Sequence of chain 1.C:
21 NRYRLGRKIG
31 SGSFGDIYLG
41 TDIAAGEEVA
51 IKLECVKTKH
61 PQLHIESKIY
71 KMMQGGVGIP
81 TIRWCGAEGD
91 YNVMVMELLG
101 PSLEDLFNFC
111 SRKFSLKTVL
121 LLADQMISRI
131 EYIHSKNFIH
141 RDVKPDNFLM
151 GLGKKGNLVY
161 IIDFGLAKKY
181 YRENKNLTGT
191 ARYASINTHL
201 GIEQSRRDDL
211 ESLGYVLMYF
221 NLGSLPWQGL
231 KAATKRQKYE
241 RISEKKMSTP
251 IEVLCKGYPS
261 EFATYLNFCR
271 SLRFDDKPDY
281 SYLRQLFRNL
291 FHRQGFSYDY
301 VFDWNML

The protein below binds the small molecule below.
Small molecule (SMILES): CNCc1cc(-c2cn(C)nc2-c2ccc(F)cc2)ccn1

Binding-site contacts:
Ligand atom C6 contacts residue MET96 of chain 1.C at 3.9 Å (hydrophobic).
Ligand atom C17 contacts residue LEU149 of chain 1.C at 3.9 Å (hydrophobic).
Ligand atom N2 contacts residue ILE37 of chain 1.C at 3.5 Å.
Ligand atom C8 contacts residue ALA50 of chain 1.C at 3.8 Å (hydrophobic).
Ligand atom C10 contacts residue LEU99 of chain 1.C at 3.9 Å (hydrophobic).
Ligand atom C16 contacts residue SER31 of chain 1.C at 3.4 Å.
Ligand atom N1 contacts residue LEU98 of chain 1.C at 3.9 Å.
Ligand atom C9 contacts residue ALA50 of chain 1.C at 3.4 Å (hydrophobic).
Ligand atom F1 contacts residue LYS52 of chain 1.C at 3.6 Å.
Ligand atom N3 contacts residue ILE162 of chain 1.C at 3.7 Å.
Ligand atom C7 contacts residue LEU149 of chain 1.C at 3.8 Å (hydrophobic).
Ligand atom N1 contacts residue ALA50 of chain 1.C at 3.6 Å.
Ligand atom N3 contacts residue ILE37 of chain 1.C at 3.2 Å.
Ligand atom N4 contacts residue LEU99 of chain 1.C at 3.0 Å (h-bond).
Ligand atom F1 contacts residue MET96 of chain 1.C at 3.5 Å.
Ligand atom C9 contacts residue GLU97 of chain 1.C at 3.9 Å.
Ligand atom C4 contacts residue ALA50 of chain 1.C at 3.8 Å (hydrophobic).
Ligand atom C5 contacts residue ILE37 of chain 1.C at 3.6 Å (hydrophobic).
Ligand atom C15 contacts residue LEU99 of chain 1.C at 3.5 Å (hydrophobic).
Ligand atom F1 contacts residue MET94 of chain 1.C at 3.3 Å.
Ligand atom C16 contacts residue ILE162 of chain 1.C at 3.6 Å (hydrophobic).
Ligand atom C1 contacts residue MET96 of chain 1.C at 3.8 Å (hydrophobic).
Ligand atom C1 contacts residue MET94 of chain 1.C at 3.7 Å (hydrophobic).
Ligand atom C9 contacts residue MET96 of chain 1.C at 3.5 Å (hydrophobic).
Ligand atom C12 contacts residue ILE37 of chain 1.C at 3.4 Å (hydrophobic).
Ligand atom C4 contacts residue ILE37 of chain 1.C at 3.7 Å (hydrophobic).
Ligand atom C14 contacts residue ILE162 of chain 1.C at 3.6 Å (hydrophobic).
Ligand atom C9 contacts residue LEU99 of chain 1.C at 3.6 Å (hydrophobic).
Ligand atom C2 contacts residue LYS52 of chain 1.C at 3.6 Å.
Ligand atom N1 contacts residue LEU99 of chain 1.C at 3.2 Å (h-bond).
Ligand atom C16 contacts residue ILE37 of chain 1.C at 3.8 Å (hydrophobic).
Ligand atom N4 contacts residue GLY100 of chain 1.C at 3.2 Å (h-bond).
Ligand atom C2 contacts residue MET96 of chain 1.C at 3.6 Å (hydrophobic).
Ligand atom C17 contacts residue GLY100 of chain 1.C at 3.2 Å.
Ligand atom C3 contacts residue MET96 of chain 1.C at 3.6 Å (hydrophobic).
Ligand atom N2 contacts residue ILE162 of chain 1.C at 3.3 Å.
Ligand atom C3 contacts residue LYS52 of chain 1.C at 3.9 Å.
Ligand atom C11 contacts residue LEU149 of chain 1.C at 3.9 Å (hydrophobic).
Ligand atom C3 contacts residue ALA50 of chain 1.C at 3.6 Å (hydrophobic).
Ligand atom C8 contacts residue MET96 of chain 1.C at 3.4 Å (hydrophobic).